Sequence of chain 1.A:
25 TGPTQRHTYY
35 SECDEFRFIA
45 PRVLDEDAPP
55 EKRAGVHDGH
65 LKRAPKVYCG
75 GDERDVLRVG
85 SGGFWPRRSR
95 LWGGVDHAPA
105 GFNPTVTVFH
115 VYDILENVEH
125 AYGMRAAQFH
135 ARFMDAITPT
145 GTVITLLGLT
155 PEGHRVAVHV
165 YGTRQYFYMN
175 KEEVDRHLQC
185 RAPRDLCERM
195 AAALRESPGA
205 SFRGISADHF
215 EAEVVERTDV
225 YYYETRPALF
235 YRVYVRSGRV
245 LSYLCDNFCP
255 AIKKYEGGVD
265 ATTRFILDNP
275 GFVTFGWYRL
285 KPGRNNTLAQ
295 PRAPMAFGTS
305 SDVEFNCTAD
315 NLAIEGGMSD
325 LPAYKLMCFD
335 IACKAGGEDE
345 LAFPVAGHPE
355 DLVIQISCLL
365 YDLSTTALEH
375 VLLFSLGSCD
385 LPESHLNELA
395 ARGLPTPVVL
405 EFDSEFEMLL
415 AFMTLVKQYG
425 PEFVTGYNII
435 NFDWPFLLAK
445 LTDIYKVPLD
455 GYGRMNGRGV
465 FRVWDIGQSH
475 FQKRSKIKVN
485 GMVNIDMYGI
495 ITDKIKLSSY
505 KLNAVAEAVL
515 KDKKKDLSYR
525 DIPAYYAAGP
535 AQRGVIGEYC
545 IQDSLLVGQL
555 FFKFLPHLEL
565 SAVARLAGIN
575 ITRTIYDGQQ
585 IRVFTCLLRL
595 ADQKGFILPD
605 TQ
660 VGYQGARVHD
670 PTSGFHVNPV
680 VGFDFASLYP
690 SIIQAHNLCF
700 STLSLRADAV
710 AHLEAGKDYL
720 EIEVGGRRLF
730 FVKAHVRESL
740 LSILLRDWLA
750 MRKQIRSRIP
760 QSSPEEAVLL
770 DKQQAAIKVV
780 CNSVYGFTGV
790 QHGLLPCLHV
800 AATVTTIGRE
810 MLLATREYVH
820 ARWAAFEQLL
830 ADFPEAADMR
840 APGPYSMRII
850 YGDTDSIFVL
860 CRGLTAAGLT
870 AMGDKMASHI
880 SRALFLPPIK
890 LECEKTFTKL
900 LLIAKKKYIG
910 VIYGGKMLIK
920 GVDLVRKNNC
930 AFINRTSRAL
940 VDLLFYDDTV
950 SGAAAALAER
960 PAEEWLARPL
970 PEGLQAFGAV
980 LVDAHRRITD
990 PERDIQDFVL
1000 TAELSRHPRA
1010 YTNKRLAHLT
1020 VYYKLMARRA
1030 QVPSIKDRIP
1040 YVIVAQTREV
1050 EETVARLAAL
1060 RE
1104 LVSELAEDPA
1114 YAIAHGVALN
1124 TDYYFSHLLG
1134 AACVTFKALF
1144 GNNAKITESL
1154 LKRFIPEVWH

Binding-site contacts:
Ligand atom C13 contacts residue VAL789 of chain 1.A at 3.5 Å (hydrophobic).
Ligand atom O26 contacts residue PRO689 of chain 1.A at 4.1 Å.
Ligand atom O01 contacts residue TYR784 of chain 1.A at 4.2 Å.
Ligand atom C09 contacts residue PHE786 of chain 1.A at 4.1 Å (hydrophobic).
Ligand atom O26 contacts residue LEU687 of chain 1.A at 3.4 Å (h-bond).
Ligand atom C09 contacts residue SER782 of chain 1.A at 3.1 Å.
Ligand atom C10 contacts residue GLY785 of chain 1.A at 3.9 Å.
Ligand atom CL11 contacts residue GLN584 of chain 1.A at 3.4 Å.
Ligand atom C07 contacts residue GLY785 of chain 1.A at 3.6 Å.
Ligand atom C27 contacts residue LEU687 of chain 1.A at 3.8 Å (hydrophobic).
Ligand atom C10 contacts residue PHE786 of chain 1.A at 3.5 Å (hydrophobic).
Ligand atom O26 contacts residue SER686 of chain 1.A at 4.2 Å.
Ligand atom C13 contacts residue PHE786 of chain 1.A at 3.7 Å (hydrophobic).
Ligand atom CL11 contacts residue GLN583 of chain 1.A at 3.4 Å.
Ligand atom C09 contacts residue GLN583 of chain 1.A at 3.8 Å.
Ligand atom C12 contacts residue GLN584 of chain 1.A at 4.0 Å.
Ligand atom N05 contacts residue GLY785 of chain 1.A at 4.0 Å.
Ligand atom C07 contacts residue PHE786 of chain 1.A at 4.3 Å (hydrophobic).
Ligand atom C22 contacts residue TYR688 of chain 1.A at 4.3 Å (hydrophobic).
Ligand atom C06 contacts residue GLY785 of chain 1.A at 4.1 Å.
Ligand atom C28 contacts residue THR853 of chain 1.A at 3.8 Å.
Ligand atom CL11 contacts residue VAL587 of chain 1.A at 4.2 Å.
Ligand atom C12 contacts residue GLY785 of chain 1.A at 3.4 Å.
Ligand atom C25 contacts residue LEU687 of chain 1.A at 4.2 Å (hydrophobic).
Ligand atom C08 contacts residue GLY785 of chain 1.A at 4.0 Å.
Ligand atom C12 contacts residue PHE786 of chain 1.A at 3.2 Å (hydrophobic).
Ligand atom C25 contacts residue PRO689 of chain 1.A at 3.9 Å (hydrophobic).
Ligand atom C10 contacts residue SER782 of chain 1.A at 3.3 Å.
Ligand atom C09 contacts residue GLY785 of chain 1.A at 4.3 Å.
Ligand atom C13 contacts residue GLY785 of chain 1.A at 3.3 Å.
Ligand atom CL11 contacts residue PHE786 of chain 1.A at 3.6 Å.
Ligand atom C27 contacts residue TYR688 of chain 1.A at 3.5 Å (hydrophobic).
Ligand atom C12 contacts residue VAL789 of chain 1.A at 3.6 Å (hydrophobic).
Ligand atom C24 contacts residue ASN781 of chain 1.A at 4.2 Å.
Ligand atom C10 contacts residue GLN583 of chain 1.A at 4.1 Å.
Ligand atom C08 contacts residue GLN583 of chain 1.A at 4.3 Å.
Ligand atom CL11 contacts residue SER782 of chain 1.A at 2.7 Å.
Ligand atom C25 contacts residue TYR688 of chain 1.A at 3.7 Å (hydrophobic).
Ligand atom C27 contacts residue THR853 of chain 1.A at 4.2 Å.
Ligand atom O26 contacts residue TYR688 of chain 1.A at 3.0 Å (h-bond).

This small molecule binds to this protein.
Small molecule (SMILES): Cn1cc(C(=O)NCc2ccc(Cl)cc2)c(=O)c2cc(CN3CCOCC3)ccc21